The small molecule below binds the protein below.
Small molecule (SMILES): CC(=O)N[C@@H]1[C@@H](O)[C@H](O)[C@@H](CO)O[C@H]1O

Binding-site contacts:
Ligand atom C8 contacts residue NAG1 of chain 1.J at 3.5 Å.
Ligand atom N2 contacts residue NAG2 of chain 1.J at 3.7 Å.
Ligand atom C1 contacts residue SER184 of chain 1.A at 4.0 Å.
Ligand atom O7 contacts residue ASN131 of chain 1.A at 3.5 Å (h-bond).
Ligand atom C1 contacts residue ASN131 of chain 1.A at 1.5 Å.
Ligand atom O3 contacts residue NAG2 of chain 1.J at 3.5 Å.
Ligand atom C7 contacts residue NAG2 of chain 1.J at 3.8 Å.
Ligand atom C7 contacts residue ASN131 of chain 1.A at 3.3 Å.
Ligand atom C4 contacts residue ASN131 of chain 1.A at 4.4 Å.
Ligand atom O7 contacts residue LYS164 of chain 1.A at 4.4 Å.
Ligand atom O5 contacts residue ASN131 of chain 1.A at 2.5 Å (h-bond).
Ligand atom C3 contacts residue NAG2 of chain 1.J at 4.4 Å.
Ligand atom C3 contacts residue ASN131 of chain 1.A at 3.9 Å.
Ligand atom C5 contacts residue ASN131 of chain 1.A at 3.8 Å.
Ligand atom C2 contacts residue ASN131 of chain 1.A at 2.5 Å.
Ligand atom C8 contacts residue NAG2 of chain 1.J at 3.4 Å.
Ligand atom N2 contacts residue ASN131 of chain 1.A at 2.9 Å (h-bond).
Ligand atom O7 contacts residue SER151 of chain 1.A at 3.6 Å (h-bond).
Ligand atom C8 contacts residue ASN131 of chain 1.A at 4.0 Å.

Sequence of chain 1.A:
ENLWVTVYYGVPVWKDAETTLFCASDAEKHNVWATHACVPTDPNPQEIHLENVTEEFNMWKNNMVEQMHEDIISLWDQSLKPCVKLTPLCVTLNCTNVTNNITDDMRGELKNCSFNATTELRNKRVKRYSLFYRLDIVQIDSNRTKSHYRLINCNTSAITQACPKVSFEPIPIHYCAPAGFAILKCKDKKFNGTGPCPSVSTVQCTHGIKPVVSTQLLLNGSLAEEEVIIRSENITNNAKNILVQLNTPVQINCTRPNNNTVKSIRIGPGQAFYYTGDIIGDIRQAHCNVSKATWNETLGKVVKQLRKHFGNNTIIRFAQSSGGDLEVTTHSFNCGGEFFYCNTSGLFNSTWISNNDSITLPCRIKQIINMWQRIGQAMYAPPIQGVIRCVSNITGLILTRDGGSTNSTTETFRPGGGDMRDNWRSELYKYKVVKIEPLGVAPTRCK